Sequence of chain 1.B:
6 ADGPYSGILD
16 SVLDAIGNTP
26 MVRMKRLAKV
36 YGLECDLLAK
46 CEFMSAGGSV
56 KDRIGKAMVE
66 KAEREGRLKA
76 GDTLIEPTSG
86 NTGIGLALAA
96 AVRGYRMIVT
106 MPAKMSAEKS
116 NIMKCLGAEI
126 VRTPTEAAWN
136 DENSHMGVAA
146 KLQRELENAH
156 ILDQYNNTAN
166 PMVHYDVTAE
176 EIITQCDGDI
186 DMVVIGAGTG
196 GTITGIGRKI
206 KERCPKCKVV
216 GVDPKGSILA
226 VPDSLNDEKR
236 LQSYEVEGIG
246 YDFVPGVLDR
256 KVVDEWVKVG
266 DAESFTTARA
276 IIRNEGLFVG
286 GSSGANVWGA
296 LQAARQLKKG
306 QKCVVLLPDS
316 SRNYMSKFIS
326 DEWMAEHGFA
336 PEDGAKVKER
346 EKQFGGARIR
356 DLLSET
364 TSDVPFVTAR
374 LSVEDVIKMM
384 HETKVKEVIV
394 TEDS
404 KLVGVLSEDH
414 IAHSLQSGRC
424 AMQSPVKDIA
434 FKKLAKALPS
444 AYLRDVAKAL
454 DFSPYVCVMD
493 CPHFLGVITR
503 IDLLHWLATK

This small molecule binds to this protein.
Small molecule (SMILES): C=C(NCc1c(COP(=O)(O)O)cnc(C)c1O)C(=O)O

Binding-site contacts:
Ligand atom OP1 contacts residue GLY195 of chain 1.B at 2.9 Å (h-bond).
Ligand atom C4A contacts residue GLY243 of chain 1.B at 3.3 Å.
Ligand atom P contacts residue THR194 of chain 1.B at 3.3 Å.
Ligand atom OP2 contacts residue THR194 of chain 1.B at 2.5 Å (h-bond).
Ligand atom OP2 contacts residue GLY193 of chain 1.B at 3.5 Å.
Ligand atom C2 contacts residue SER287 of chain 1.B at 3.4 Å.
Ligand atom CA contacts residue SER84 of chain 1.B at 3.0 Å.
Ligand atom OXT contacts residue ASN86 of chain 1.B at 3.1 Å (h-bond).
Ligand atom O contacts residue SER84 of chain 1.B at 2.8 Å (h-bond).
Ligand atom OXT contacts residue THR87 of chain 1.B at 2.7 Å (h-bond).
Ligand atom C5A contacts residue GLY193 of chain 1.B at 3.4 Å.
Ligand atom C contacts residue SER84 of chain 1.B at 3.0 Å.
Ligand atom OP1 contacts residue THR194 of chain 1.B at 3.5 Å (h-bond).
Ligand atom C5 contacts residue GLY243 of chain 1.B at 3.6 Å.
Ligand atom OP1 contacts residue GLY193 of chain 1.B at 3.1 Å (h-bond).
Ligand atom OP1 contacts residue THR197 of chain 1.B at 3.2 Å.
Ligand atom C2A contacts residue SER287 of chain 1.B at 3.1 Å.
Ligand atom O3A contacts residue GLY243 of chain 1.B at 3.6 Å.
Ligand atom N contacts residue SER84 of chain 1.B at 3.4 Å (h-bond).
Ligand atom O3A contacts residue ASN86 of chain 1.B at 3.1 Å (h-bond).
Ligand atom O contacts residue GLN159 of chain 1.B at 2.6 Å (h-bond).
Ligand atom OP3 contacts residue THR197 of chain 1.B at 3.2 Å.
Ligand atom OP3 contacts residue LYS56 of chain 1.B at 2.4 Å (salt-bridge).
Ligand atom C6 contacts residue PRO313 of chain 1.B at 3.6 Å (hydrophobic).
Ligand atom OXT contacts residue SER84 of chain 1.B at 3.4 Å (h-bond).
Ligand atom C2A contacts residue ASN86 of chain 1.B at 3.3 Å.
Ligand atom C2A contacts residue ASP314 of chain 1.B at 3.4 Å.
Ligand atom N1 contacts residue SER287 of chain 1.B at 2.9 Å (h-bond).
Ligand atom C2A contacts residue TYR319 of chain 1.B at 3.6 Å (hydrophobic).
Ligand atom C3 contacts residue GLY243 of chain 1.B at 3.5 Å.
Ligand atom P contacts residue THR197 of chain 1.B at 3.5 Å.
Ligand atom CB contacts residue TYR246 of chain 1.B at 3.5 Å (hydrophobic).
Ligand atom P contacts residue LYS56 of chain 1.B at 3.1 Å.
Ligand atom O contacts residue THR83 of chain 1.B at 3.1 Å.
Ligand atom OP2 contacts residue LYS56 of chain 1.B at 3.0 Å (salt-bridge).
Ligand atom N1 contacts residue PRO313 of chain 1.B at 3.2 Å.
Ligand atom OP3 contacts residue THR194 of chain 1.B at 3.3 Å (h-bond).
Ligand atom C4 contacts residue GLY243 of chain 1.B at 3.3 Å.
Ligand atom CB contacts residue SER84 of chain 1.B at 3.4 Å.
Ligand atom C contacts residue GLN159 of chain 1.B at 3.4 Å.